Sequence of chain 1.D:
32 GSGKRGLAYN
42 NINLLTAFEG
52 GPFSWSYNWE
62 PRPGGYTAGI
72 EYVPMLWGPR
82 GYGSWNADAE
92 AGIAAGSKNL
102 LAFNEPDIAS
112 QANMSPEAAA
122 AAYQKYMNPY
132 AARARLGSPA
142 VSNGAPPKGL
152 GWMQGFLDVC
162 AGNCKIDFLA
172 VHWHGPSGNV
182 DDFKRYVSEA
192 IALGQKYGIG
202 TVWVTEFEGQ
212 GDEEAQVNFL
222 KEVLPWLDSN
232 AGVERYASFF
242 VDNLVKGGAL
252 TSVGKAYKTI

This small molecule binds to this protein.
Small molecule (SMILES): OC[C@H]1O[C@@H](O[C@@H]2[C@@H](O)[C@H](O)O[C@H](CO)[C@H]2O)[C@H](O)[C@@H](O)[C@@H]1O

Binding-site contacts:
Ligand atom C5 contacts residue TRP60 of chain 1.D at 3.7 Å (hydrophobic).
Ligand atom C1 contacts residue GLN112 of chain 1.D at 4.2 Å.
Ligand atom O6 contacts residue PHE240 of chain 1.D at 3.5 Å.
Ligand atom C1 contacts residue TRP60 of chain 1.D at 3.5 Å (hydrophobic).
Ligand atom O2 contacts residue ARG81 of chain 1.D at 3.7 Å.
Ligand atom C1 contacts residue ASN105 of chain 1.D at 4.0 Å.
Ligand atom C6 contacts residue PHE240 of chain 1.D at 3.7 Å (hydrophobic).
Ligand atom O2 contacts residue ASN105 of chain 1.D at 3.2 Å (h-bond).
Ligand atom O1 contacts residue ASN105 of chain 1.D at 3.4 Å (h-bond).
Ligand atom O2 contacts residue GLN112 of chain 1.D at 2.6 Å (h-bond).
Ligand atom O4 contacts residue ASN41 of chain 1.D at 2.9 Å (h-bond).
Ligand atom C2 contacts residue TRP60 of chain 1.D at 4.2 Å (hydrophobic).
Ligand atom O6 contacts residue GLU61 of chain 1.D at 3.7 Å.
Ligand atom C4 contacts residue TRP60 of chain 1.D at 4.2 Å (hydrophobic).
Ligand atom C3 contacts residue ARG81 of chain 1.D at 3.5 Å.
Ligand atom O4 contacts residue GLU61 of chain 1.D at 4.2 Å.
Ligand atom C3 contacts residue TRP60 of chain 1.D at 3.8 Å (hydrophobic).
Ligand atom C4 contacts residue ASN41 of chain 1.D at 4.1 Å.
Ligand atom C2 contacts residue GLN112 of chain 1.D at 3.5 Å.
Ligand atom C6 contacts residue ASN59 of chain 1.D at 3.9 Å.
Ligand atom C2 contacts residue ARG81 of chain 1.D at 4.1 Å.
Ligand atom C5 contacts residue GLU61 of chain 1.D at 4.0 Å.
Ligand atom C6 contacts residue PHE241 of chain 1.D at 3.6 Å (hydrophobic).
Ligand atom O5 contacts residue PHE240 of chain 1.D at 3.9 Å.
Ligand atom C1 contacts residue TRP78 of chain 1.D at 3.9 Å (hydrophobic).
Ligand atom C6 contacts residue GLU61 of chain 1.D at 3.2 Å.
Ligand atom C1 contacts residue GLU207 of chain 1.D at 3.9 Å.
Ligand atom O3 contacts residue ARG81 of chain 1.D at 2.2 Å (salt-bridge).
Ligand atom O1 contacts residue TRP60 of chain 1.D at 3.6 Å.
Ligand atom C6 contacts residue TRP60 of chain 1.D at 3.8 Å (hydrophobic).
Ligand atom O1 contacts residue GLU207 of chain 1.D at 3.0 Å (salt-bridge).
Ligand atom C2 contacts residue TRP78 of chain 1.D at 4.1 Å (hydrophobic).
Ligand atom O2 contacts residue TRP60 of chain 1.D at 4.0 Å.
Ligand atom O1 contacts residue GLN112 of chain 1.D at 3.8 Å.
Ligand atom O5 contacts residue TRP60 of chain 1.D at 4.1 Å.
Ligand atom O6 contacts residue PHE241 of chain 1.D at 3.6 Å.
Ligand atom O2 contacts residue TRP78 of chain 1.D at 2.9 Å (h-bond).
Ligand atom C2 contacts residue ASN105 of chain 1.D at 4.2 Å.
Ligand atom O4 contacts residue TRP60 of chain 1.D at 3.6 Å.
Ligand atom C3 contacts residue TRP78 of chain 1.D at 4.0 Å (hydrophobic).